This protein binds this small molecule.
Small molecule (SMILES): Nc1ncnc2c1ncn2[C@@H]1O[C@H](CO)[C@H]2OP(=O)(O)O[C@H]21

Binding-site contacts:
Ligand atom C4' contacts residue HIS383 of chain 1.A at 4.0 Å.
Ligand atom N7 contacts residue GLU387 of chain 1.A at 3.6 Å.
Ligand atom C5' contacts residue LEU386 of chain 1.A at 3.6 Å (hydrophobic).
Ligand atom O1P contacts residue LYS342 of chain 1.A at 3.6 Å.
Ligand atom C5 contacts residue HIS383 of chain 1.A at 3.8 Å.
Ligand atom O5' contacts residue ILE343 of chain 1.A at 3.6 Å.
Ligand atom C1' contacts residue GLU339 of chain 1.A at 4.0 Å.
Ligand atom C8 contacts residue GLU387 of chain 1.A at 3.9 Å.
Ligand atom N1 contacts residue PHE368 of chain 1.A at 4.1 Å.
Ligand atom C2 contacts residue HIS383 of chain 1.A at 3.9 Å.
Ligand atom C5 contacts residue PHE368 of chain 1.A at 3.8 Å (hydrophobic).
Ligand atom N6 contacts residue GLU387 of chain 1.A at 3.0 Å (salt-bridge).
Ligand atom N6 contacts residue ASN379 of chain 1.A at 3.2 Å (h-bond).
Ligand atom C8 contacts residue HIS383 of chain 1.A at 3.8 Å.
Ligand atom O3' contacts residue LYS342 of chain 1.A at 3.2 Å.
Ligand atom N7 contacts residue ALA388 of chain 1.A at 3.2 Å (h-bond).
Ligand atom C6 contacts residue ASN379 of chain 1.A at 3.7 Å.
Ligand atom O4' contacts residue HIS383 of chain 1.A at 2.9 Å (h-bond).
Ligand atom O2' contacts residue LEU366 of chain 1.A at 3.9 Å.
Ligand atom C6 contacts residue PHE368 of chain 1.A at 3.9 Å (hydrophobic).
Ligand atom N1 contacts residue ASN379 of chain 1.A at 3.8 Å.
Ligand atom N7 contacts residue HIS383 of chain 1.A at 4.1 Å.
Ligand atom P contacts residue LYS342 of chain 1.A at 3.9 Å.
Ligand atom O5' contacts residue LEU386 of chain 1.A at 2.6 Å (h-bond).
Ligand atom N3 contacts residue PHE368 of chain 1.A at 4.0 Å.
Ligand atom C4 contacts residue HIS383 of chain 1.A at 3.4 Å.
Ligand atom C1' contacts residue HIS383 of chain 1.A at 3.3 Å.
Ligand atom C2' contacts residue LEU366 of chain 1.A at 3.7 Å (hydrophobic).
Ligand atom N3 contacts residue HIS383 of chain 1.A at 3.3 Å (h-bond).
Ligand atom C8 contacts residue ALA388 of chain 1.A at 3.7 Å (hydrophobic).
Ligand atom C4 contacts residue PHE368 of chain 1.A at 3.8 Å (hydrophobic).
Ligand atom N9 contacts residue HIS383 of chain 1.A at 3.6 Å.
Ligand atom C5' contacts residue GLU339 of chain 1.A at 3.6 Å.
Ligand atom O2' contacts residue PHE368 of chain 1.A at 3.9 Å.
Ligand atom C4' contacts residue GLU339 of chain 1.A at 3.0 Å.
Ligand atom C5' contacts residue ILE343 of chain 1.A at 4.0 Å (hydrophobic).
Ligand atom O4' contacts residue GLU339 of chain 1.A at 2.9 Å (salt-bridge).
Ligand atom O5' contacts residue LEU362 of chain 1.A at 3.6 Å.
Ligand atom C8 contacts residue LEU386 of chain 1.A at 3.5 Å (hydrophobic).
Ligand atom C3' contacts residue LEU366 of chain 1.A at 3.8 Å (hydrophobic).

Sequence of chain 1.A:
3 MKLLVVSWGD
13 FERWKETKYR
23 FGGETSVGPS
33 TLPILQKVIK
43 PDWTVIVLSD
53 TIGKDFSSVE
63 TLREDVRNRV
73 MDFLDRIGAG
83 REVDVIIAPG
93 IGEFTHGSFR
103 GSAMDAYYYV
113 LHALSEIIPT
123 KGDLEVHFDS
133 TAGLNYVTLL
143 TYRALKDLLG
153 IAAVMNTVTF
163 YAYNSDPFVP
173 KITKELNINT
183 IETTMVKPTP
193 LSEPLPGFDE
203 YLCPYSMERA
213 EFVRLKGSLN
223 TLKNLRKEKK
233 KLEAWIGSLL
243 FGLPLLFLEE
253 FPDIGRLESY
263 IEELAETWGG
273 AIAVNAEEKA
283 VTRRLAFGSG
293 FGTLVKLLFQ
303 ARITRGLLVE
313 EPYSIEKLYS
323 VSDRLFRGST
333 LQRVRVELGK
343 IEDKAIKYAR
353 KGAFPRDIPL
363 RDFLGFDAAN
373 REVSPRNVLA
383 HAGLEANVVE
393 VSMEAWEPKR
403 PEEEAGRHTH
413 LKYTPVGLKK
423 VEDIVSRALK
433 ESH